Binding-site contacts:
Ligand atom C8A contacts residue TYR447 of chain 1.A at 3.7 Å (hydrophobic).
Ligand atom C2 contacts residue TYR447 of chain 1.A at 4.0 Å (hydrophobic).
Ligand atom O7 contacts residue P6G1 of chain 1.H at 3.7 Å.
Ligand atom C5 contacts residue TYR447 of chain 1.A at 3.7 Å (hydrophobic).
Ligand atom C4A contacts residue P6G1 of chain 1.H at 4.4 Å.
Ligand atom C9 contacts residue TYR447 of chain 1.A at 4.4 Å (hydrophobic).
Ligand atom C5M contacts residue TYR447 of chain 1.A at 4.3 Å (hydrophobic).
Ligand atom C5 contacts residue P6G1 of chain 1.H at 4.1 Å.
Ligand atom C5M contacts residue GOL1 of chain 1.U at 3.7 Å.
Ligand atom C3M contacts residue TYR447 of chain 1.A at 3.9 Å (hydrophobic).
Ligand atom O4 contacts residue TYR447 of chain 1.A at 3.9 Å.
Ligand atom C3M contacts residue P6G1 of chain 1.H at 3.6 Å.
Ligand atom O4 contacts residue P6G1 of chain 1.H at 3.4 Å.
Ligand atom C4A contacts residue TYR447 of chain 1.A at 3.5 Å (hydrophobic).
Ligand atom C3M contacts residue ILE451 of chain 1.A at 4.2 Å (hydrophobic).
Ligand atom C3 contacts residue TYR447 of chain 1.A at 3.8 Å (hydrophobic).
Ligand atom C3 contacts residue P6G1 of chain 1.H at 3.9 Å.
Ligand atom C5M contacts residue PHE446 of chain 1.A at 3.8 Å (hydrophobic).
Ligand atom O5 contacts residue P6G1 of chain 1.H at 4.2 Å.
Ligand atom O4 contacts residue ARG450 of chain 1.A at 3.0 Å (salt-bridge).
Ligand atom C4 contacts residue TYR447 of chain 1.A at 3.5 Å (hydrophobic).
Ligand atom O1 contacts residue TYR447 of chain 1.A at 4.2 Å.
Ligand atom C5M contacts residue GLU424 of chain 1.A at 4.1 Å.
Ligand atom C7 contacts residue TYR447 of chain 1.A at 3.8 Å (hydrophobic).
Ligand atom C7 contacts residue P6G1 of chain 1.H at 3.9 Å.
Ligand atom C5M contacts residue ARG450 of chain 1.A at 3.3 Å.
Ligand atom C8 contacts residue TYR447 of chain 1.A at 3.8 Å (hydrophobic).
Ligand atom C4 contacts residue ARG450 of chain 1.A at 4.1 Å.
Ligand atom O5 contacts residue TYR447 of chain 1.A at 4.2 Å.
Ligand atom C7M contacts residue P6G1 of chain 1.H at 3.5 Å.
Ligand atom C5 contacts residue ARG450 of chain 1.A at 4.1 Å.
Ligand atom O5 contacts residue ARG450 of chain 1.A at 2.9 Å (salt-bridge).
Ligand atom O5 contacts residue PHE446 of chain 1.A at 4.4 Å.
Ligand atom C3M contacts residue ARG450 of chain 1.A at 4.4 Å.
Ligand atom C4 contacts residue P6G1 of chain 1.H at 3.8 Å.
Ligand atom C6 contacts residue TYR447 of chain 1.A at 4.1 Å (hydrophobic).
Ligand atom O7 contacts residue TYR447 of chain 1.A at 4.1 Å.
Ligand atom C6 contacts residue P6G1 of chain 1.H at 3.9 Å.
Ligand atom O8 contacts residue TYR447 of chain 1.A at 4.2 Å.

The protein below binds the small molecule below.
Small molecule (SMILES): C/C=C(C)/C=C/C=C[C@H](OC)[C@@H](C)[C@@H](OC)[C@@H](C)CCc1oc2c(O)c(OC)cc(OC)c2c(=O)c1C

Sequence of chain 1.A:
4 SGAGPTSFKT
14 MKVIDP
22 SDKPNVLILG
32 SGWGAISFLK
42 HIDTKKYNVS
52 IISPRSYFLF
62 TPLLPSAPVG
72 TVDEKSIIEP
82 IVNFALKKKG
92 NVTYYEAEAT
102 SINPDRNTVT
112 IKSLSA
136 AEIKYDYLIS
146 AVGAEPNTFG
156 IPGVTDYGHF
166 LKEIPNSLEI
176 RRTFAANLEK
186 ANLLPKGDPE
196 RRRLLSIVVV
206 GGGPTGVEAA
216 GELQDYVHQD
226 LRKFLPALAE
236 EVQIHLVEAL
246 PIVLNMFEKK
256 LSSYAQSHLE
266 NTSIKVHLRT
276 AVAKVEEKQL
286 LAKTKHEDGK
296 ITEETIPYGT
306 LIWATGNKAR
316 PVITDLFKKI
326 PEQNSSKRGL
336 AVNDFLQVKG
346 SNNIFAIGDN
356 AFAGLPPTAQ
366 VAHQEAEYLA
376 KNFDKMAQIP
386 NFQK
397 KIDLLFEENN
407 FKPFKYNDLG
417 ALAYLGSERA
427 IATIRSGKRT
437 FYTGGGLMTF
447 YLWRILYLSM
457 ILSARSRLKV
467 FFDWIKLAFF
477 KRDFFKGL